Binding-site contacts:
Ligand atom O1 contacts residue ASP204 of chain 2.B at 4.1 Å.
Ligand atom C5 contacts residue MET165 of chain 2.B at 3.8 Å (hydrophobic).
Ligand atom N3 contacts residue ILE163 of chain 2.B at 3.7 Å.
Ligand atom S1 contacts residue PHE209 of chain 2.B at 4.0 Å.
Ligand atom N3 contacts residue ASP204 of chain 2.B at 3.0 Å (salt-bridge).
Ligand atom N2 contacts residue ASN140 of chain 2.B at 3.0 Å (h-bond).
Ligand atom N4 contacts residue MET165 of chain 2.B at 3.8 Å.
Ligand atom C1 contacts residue ARG274 of chain 2.B at 3.5 Å.
Ligand atom C2 contacts residue ARG274 of chain 2.B at 3.4 Å.
Ligand atom C4 contacts residue ASN140 of chain 2.B at 3.7 Å.
Ligand atom C2 contacts residue PHE209 of chain 2.B at 4.0 Å (hydrophobic).
Ligand atom C4 contacts residue ARG274 of chain 2.B at 3.9 Å.
Ligand atom O1 contacts residue GLY236 of chain 2.B at 3.0 Å (h-bond).
Ligand atom N1 contacts residue ARG274 of chain 2.B at 3.3 Å (salt-bridge).
Ligand atom N5 contacts residue ASP121 of chain 2.B at 3.4 Å (salt-bridge).
Ligand atom N4 contacts residue ARG274 of chain 2.B at 4.0 Å.
Ligand atom C5 contacts residue ARG274 of chain 2.B at 4.0 Å.
Ligand atom S1 contacts residue SO41 of chain 2.J at 3.6 Å (h-bond).
Ligand atom N5 contacts residue ARG274 of chain 2.B at 3.5 Å (salt-bridge).
Ligand atom C3 contacts residue ASN140 of chain 2.B at 4.0 Å.
Ligand atom N1 contacts residue LYS240 of chain 2.B at 3.2 Å (salt-bridge).
Ligand atom N3 contacts residue LEU234 of chain 2.B at 3.8 Å.
Ligand atom C4 contacts residue ASP204 of chain 2.B at 3.2 Å.
Ligand atom C3 contacts residue ARG274 of chain 2.B at 3.6 Å.
Ligand atom C5 contacts residue ASP204 of chain 2.B at 3.8 Å.
Ligand atom N5 contacts residue ILE142 of chain 2.B at 3.5 Å.
Ligand atom N4 contacts residue ASP204 of chain 2.B at 2.7 Å (salt-bridge).
Ligand atom O1 contacts residue PHE209 of chain 2.B at 4.0 Å.
Ligand atom N2 contacts residue ARG274 of chain 2.B at 3.9 Å.
Ligand atom N2 contacts residue ILE142 of chain 2.B at 3.8 Å.
Ligand atom N3 contacts residue ASN140 of chain 2.B at 2.8 Å (h-bond).
Ligand atom N1 contacts residue PHE209 of chain 2.B at 3.6 Å.
Ligand atom C5 contacts residue GLY236 of chain 2.B at 4.1 Å.
Ligand atom O1 contacts residue LYS240 of chain 2.B at 2.5 Å (salt-bridge).
Ligand atom C2 contacts residue MET165 of chain 2.B at 4.1 Å (hydrophobic).
Ligand atom C5 contacts residue LYS240 of chain 2.B at 3.6 Å.
Ligand atom C1 contacts residue PHE209 of chain 2.B at 3.9 Å (hydrophobic).
Ligand atom C3 contacts residue ILE142 of chain 2.B at 3.7 Å (hydrophobic).
Ligand atom C4 contacts residue MET165 of chain 2.B at 4.1 Å (hydrophobic).
Ligand atom C2 contacts residue LYS240 of chain 2.B at 3.8 Å.

The small molecule below binds the protein below.
Small molecule (SMILES): Nc1nc2[nH]c(S)nc2c(=O)[nH]1

Sequence of chain 2.B:
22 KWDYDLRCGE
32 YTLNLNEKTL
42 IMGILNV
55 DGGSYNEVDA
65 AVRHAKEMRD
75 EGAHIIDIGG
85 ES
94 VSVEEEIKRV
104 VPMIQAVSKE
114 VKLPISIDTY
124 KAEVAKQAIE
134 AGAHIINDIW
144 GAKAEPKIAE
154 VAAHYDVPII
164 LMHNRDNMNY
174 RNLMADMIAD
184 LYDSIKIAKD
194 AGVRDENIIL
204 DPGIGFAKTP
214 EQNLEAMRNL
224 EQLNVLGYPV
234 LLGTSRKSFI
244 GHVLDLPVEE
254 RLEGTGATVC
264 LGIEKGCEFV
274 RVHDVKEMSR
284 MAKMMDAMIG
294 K